Sequence of chain 1.E:
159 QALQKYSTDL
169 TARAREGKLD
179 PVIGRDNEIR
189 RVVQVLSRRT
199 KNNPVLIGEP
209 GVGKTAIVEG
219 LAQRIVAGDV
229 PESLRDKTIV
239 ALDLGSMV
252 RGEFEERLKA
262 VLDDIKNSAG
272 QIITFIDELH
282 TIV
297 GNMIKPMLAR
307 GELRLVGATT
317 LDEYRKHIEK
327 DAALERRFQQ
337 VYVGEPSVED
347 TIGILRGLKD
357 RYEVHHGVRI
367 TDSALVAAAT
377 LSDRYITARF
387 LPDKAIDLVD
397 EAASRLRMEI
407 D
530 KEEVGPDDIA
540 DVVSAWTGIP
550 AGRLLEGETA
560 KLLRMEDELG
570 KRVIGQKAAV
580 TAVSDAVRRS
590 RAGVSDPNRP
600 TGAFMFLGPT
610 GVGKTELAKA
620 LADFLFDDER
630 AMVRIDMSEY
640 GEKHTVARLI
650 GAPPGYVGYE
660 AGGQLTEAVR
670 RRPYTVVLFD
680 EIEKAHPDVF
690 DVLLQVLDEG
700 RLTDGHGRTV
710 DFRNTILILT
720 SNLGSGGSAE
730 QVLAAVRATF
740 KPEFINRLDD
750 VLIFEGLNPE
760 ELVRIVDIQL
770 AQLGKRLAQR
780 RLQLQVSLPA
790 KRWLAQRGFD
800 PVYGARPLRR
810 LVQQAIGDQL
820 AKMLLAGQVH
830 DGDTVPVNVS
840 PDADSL

Sequence of chain 1.F:
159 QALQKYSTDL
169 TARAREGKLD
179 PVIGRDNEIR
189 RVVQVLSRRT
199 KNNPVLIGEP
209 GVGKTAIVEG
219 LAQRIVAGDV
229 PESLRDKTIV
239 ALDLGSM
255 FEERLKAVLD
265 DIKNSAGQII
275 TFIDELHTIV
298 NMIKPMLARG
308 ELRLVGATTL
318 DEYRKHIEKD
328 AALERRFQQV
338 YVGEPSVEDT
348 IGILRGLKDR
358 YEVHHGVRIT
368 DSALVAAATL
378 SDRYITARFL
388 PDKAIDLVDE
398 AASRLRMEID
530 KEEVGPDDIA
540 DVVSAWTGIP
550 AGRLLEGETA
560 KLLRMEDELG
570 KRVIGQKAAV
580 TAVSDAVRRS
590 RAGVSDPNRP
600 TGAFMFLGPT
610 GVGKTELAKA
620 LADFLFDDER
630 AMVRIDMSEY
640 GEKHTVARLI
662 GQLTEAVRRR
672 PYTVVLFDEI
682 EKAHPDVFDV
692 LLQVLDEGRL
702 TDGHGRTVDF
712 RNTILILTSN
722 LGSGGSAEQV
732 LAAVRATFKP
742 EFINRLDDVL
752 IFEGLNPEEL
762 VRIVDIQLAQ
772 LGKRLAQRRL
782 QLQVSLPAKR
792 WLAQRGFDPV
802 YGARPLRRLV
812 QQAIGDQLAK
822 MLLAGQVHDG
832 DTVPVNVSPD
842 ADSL

A protein and the small-molecule ligand that binds it are described below.
Small molecule (SMILES): Nc1ncnc2c1ncn2[C@@H]1O[C@H](COP(=O)(O)OP(=O)(O)OP(O)(O)=S)[C@@H](O)[C@H]1O

Binding-site contacts:
Ligand atom O2A contacts residue GLY211 of chain 1.E at 3.2 Å.
Ligand atom PG contacts residue GLY209 of chain 1.E at 3.9 Å.
Ligand atom PA contacts residue ARG332 of chain 1.F at 3.6 Å.
Ligand atom O1B contacts residue LYS212 of chain 1.E at 3.9 Å.
Ligand atom C6 contacts residue ILE181 of chain 1.E at 3.8 Å (hydrophobic).
Ligand atom O2B contacts residue VAL210 of chain 1.E at 2.9 Å (h-bond).
Ligand atom O1A contacts residue ARG332 of chain 1.F at 2.4 Å (salt-bridge).
Ligand atom N1 contacts residue ILE350 of chain 1.E at 3.7 Å.
Ligand atom PB contacts residue GLY209 of chain 1.E at 3.5 Å.
Ligand atom N1 contacts residue VAL180 of chain 1.E at 3.3 Å.
Ligand atom N1 contacts residue PRO179 of chain 1.E at 3.6 Å (h-bond).
Ligand atom O5' contacts residue ARG332 of chain 1.F at 3.8 Å.
Ligand atom O2A contacts residue THR213 of chain 1.E at 3.6 Å.
Ligand atom N7 contacts residue VAL210 of chain 1.E at 3.8 Å.
Ligand atom O2B contacts residue GLY209 of chain 1.E at 3.4 Å (h-bond).
Ligand atom C8 contacts residue GLY211 of chain 1.E at 3.8 Å.
Ligand atom O1B contacts residue THR213 of chain 1.E at 2.8 Å (h-bond).
Ligand atom N1 contacts residue ILE181 of chain 1.E at 3.7 Å.
Ligand atom O2B contacts residue GLY211 of chain 1.E at 2.8 Å (h-bond).
Ligand atom C8 contacts residue PRO388 of chain 1.E at 3.7 Å (hydrophobic).
Ligand atom O2B contacts residue LYS212 of chain 1.E at 3.3 Å (salt-bridge).
Ligand atom C8 contacts residue VAL210 of chain 1.E at 3.8 Å (hydrophobic).
Ligand atom O3B contacts residue PRO208 of chain 1.E at 3.8 Å.
Ligand atom O1A contacts residue THR213 of chain 1.E at 3.5 Å (h-bond).
Ligand atom C2 contacts residue PRO179 of chain 1.E at 3.1 Å (hydrophobic).
Ligand atom O3A contacts residue GLY209 of chain 1.E at 3.3 Å.
Ligand atom O3B contacts residue LYS212 of chain 1.E at 3.8 Å.
Ligand atom O2A contacts residue ALA214 of chain 1.E at 3.3 Å (h-bond).
Ligand atom C2 contacts residue VAL180 of chain 1.E at 3.9 Å (hydrophobic).
Ligand atom O3G contacts residue THR213 of chain 1.E at 3.6 Å.
Ligand atom O3B contacts residue GLY209 of chain 1.E at 2.8 Å (h-bond).
Ligand atom C6 contacts residue ILE350 of chain 1.E at 3.5 Å (hydrophobic).
Ligand atom O2A contacts residue LYS212 of chain 1.E at 3.7 Å.
Ligand atom PB contacts residue GLY211 of chain 1.E at 3.9 Å.
Ligand atom N6 contacts residue VAL180 of chain 1.E at 3.7 Å.
Ligand atom O3A contacts residue GLY211 of chain 1.E at 3.8 Å.
Ligand atom O3A contacts residue VAL210 of chain 1.E at 3.9 Å.
Ligand atom PB contacts residue VAL210 of chain 1.E at 3.9 Å.
Ligand atom N6 contacts residue ILE181 of chain 1.E at 3.0 Å (h-bond).
Ligand atom N6 contacts residue ILE350 of chain 1.E at 3.4 Å.